Sequence of chain 1.F:
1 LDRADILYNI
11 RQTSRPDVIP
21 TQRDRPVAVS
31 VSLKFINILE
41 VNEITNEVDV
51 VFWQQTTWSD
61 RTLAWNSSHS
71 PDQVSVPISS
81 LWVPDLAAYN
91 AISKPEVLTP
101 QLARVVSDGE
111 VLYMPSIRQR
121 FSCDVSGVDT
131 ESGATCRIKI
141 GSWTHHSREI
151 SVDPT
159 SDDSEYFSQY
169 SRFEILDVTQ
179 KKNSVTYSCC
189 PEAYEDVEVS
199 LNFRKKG

A protein and the small-molecule ligand that binds it are described below.
Small molecule (SMILES): C[C@H](CCOc1nccn1C)N(C)C

Sequence of chain 1.J:
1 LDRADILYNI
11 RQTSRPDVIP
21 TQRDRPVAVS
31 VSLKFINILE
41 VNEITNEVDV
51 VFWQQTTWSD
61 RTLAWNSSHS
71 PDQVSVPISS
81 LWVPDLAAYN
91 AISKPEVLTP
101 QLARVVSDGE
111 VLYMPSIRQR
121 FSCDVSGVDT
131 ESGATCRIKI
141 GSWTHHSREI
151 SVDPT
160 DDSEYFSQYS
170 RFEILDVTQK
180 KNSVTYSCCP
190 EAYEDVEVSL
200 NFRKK

Binding-site contacts:
Ligand atom C3 contacts residue TRP53 of chain 1.F at 3.6 Å (hydrophobic).
Ligand atom C7 contacts residue LEU112 of chain 1.F at 4.2 Å (hydrophobic).
Ligand atom N13 contacts residue TRP143 of chain 1.J at 4.0 Å.
Ligand atom O14 contacts residue TRP143 of chain 1.J at 2.8 Å (h-bond).
Ligand atom C7 contacts residue THR144 of chain 1.J at 4.0 Å.
Ligand atom N12 contacts residue THR144 of chain 1.J at 3.9 Å.
Ligand atom C2 contacts residue TRP143 of chain 1.J at 3.7 Å (hydrophobic).
Ligand atom C1 contacts residue TRP143 of chain 1.J at 3.1 Å (hydrophobic).
Ligand atom C4 contacts residue TRP143 of chain 1.J at 3.6 Å (hydrophobic).
Ligand atom N12 contacts residue LEU112 of chain 1.F at 3.8 Å.
Ligand atom C1 contacts residue TYR192 of chain 1.J at 4.2 Å (hydrophobic).
Ligand atom N11 contacts residue TRP143 of chain 1.J at 2.9 Å (h-bond).
Ligand atom C7 contacts residue TRP143 of chain 1.J at 3.9 Å (hydrophobic).
Ligand atom C3 contacts residue TRP143 of chain 1.J at 3.9 Å (hydrophobic).
Ligand atom C9 contacts residue LEU102 of chain 1.F at 4.0 Å (hydrophobic).
Ligand atom C2 contacts residue TYR185 of chain 1.J at 4.2 Å (hydrophobic).
Ligand atom C6 contacts residue TRP143 of chain 1.J at 3.2 Å (hydrophobic).
Ligand atom C2 contacts residue TYR192 of chain 1.J at 4.0 Å (hydrophobic).
Ligand atom C6 contacts residue MET114 of chain 1.F at 3.8 Å (hydrophobic).
Ligand atom N13 contacts residue THR144 of chain 1.J at 3.6 Å.
Ligand atom C7 contacts residue TYR192 of chain 1.J at 3.3 Å (hydrophobic).
Ligand atom N13 contacts residue MET114 of chain 1.F at 3.8 Å.
Ligand atom C10 contacts residue TRP143 of chain 1.J at 3.3 Å (hydrophobic).
Ligand atom C3 contacts residue TYR89 of chain 1.J at 3.8 Å (hydrophobic).
Ligand atom C10 contacts residue THR144 of chain 1.J at 4.0 Å.
Ligand atom C8 contacts residue LEU112 of chain 1.F at 3.7 Å (hydrophobic).
Ligand atom N11 contacts residue TYR89 of chain 1.J at 4.3 Å.
Ligand atom C10 contacts residue LEU112 of chain 1.F at 4.3 Å (hydrophobic).
Ligand atom C9 contacts residue LEU112 of chain 1.F at 3.8 Å (hydrophobic).
Ligand atom C5 contacts residue TRP143 of chain 1.J at 3.6 Å (hydrophobic).
Ligand atom C9 contacts residue ARG104 of chain 1.F at 4.2 Å.
Ligand atom N12 contacts residue TRP143 of chain 1.J at 3.7 Å.
Ligand atom C8 contacts residue ARG104 of chain 1.F at 3.5 Å.
Ligand atom C7 contacts residue CYS188 of chain 1.J at 3.9 Å (hydrophobic).
Ligand atom C2 contacts residue CYS187 of chain 1.J at 4.2 Å (hydrophobic).
Ligand atom C1 contacts residue SER142 of chain 1.J at 3.5 Å.
Ligand atom C1 contacts residue TYR89 of chain 1.J at 3.0 Å (hydrophobic).
Ligand atom C8 contacts residue THR144 of chain 1.J at 3.9 Å.
Ligand atom C5 contacts residue MET114 of chain 1.F at 3.8 Å (hydrophobic).
Ligand atom C9 contacts residue THR144 of chain 1.J at 3.6 Å.